The protein below binds the small molecule below.
Small molecule (SMILES): O=C(O)c1cccc([C@H]2CCC[C@@H]2c2nc3cccc(O)c3[nH]2)c1

Binding-site contacts:
Ligand atom O2 contacts residue ASN106 of chain 6.A at 2.6 Å (h-bond).
Ligand atom O2 contacts residue MET74 of chain 6.A at 3.2 Å.
Ligand atom C15 contacts residue MET105 of chain 6.A at 3.8 Å (hydrophobic).
Ligand atom C13 contacts residue LEU73 of chain 6.A at 3.8 Å (hydrophobic).
Ligand atom C contacts residue MET74 of chain 6.A at 3.9 Å (hydrophobic).
Ligand atom C10 contacts residue ASP72 of chain 6.A at 3.7 Å.
Ligand atom C15 contacts residue LEU102 of chain 6.A at 3.4 Å (hydrophobic).
Ligand atom N1 contacts residue MET74 of chain 6.A at 2.9 Å (h-bond).
Ligand atom C14 contacts residue LEU102 of chain 6.A at 3.7 Å (hydrophobic).
Ligand atom C10 contacts residue HIS138 of chain 13.A at 3.7 Å.
Ligand atom O2 contacts residue LEU73 of chain 6.A at 3.7 Å.
Ligand atom C18 contacts residue MET74 of chain 6.A at 3.8 Å (hydrophobic).
Ligand atom C11 contacts residue ASP72 of chain 6.A at 3.9 Å.
Ligand atom C7 contacts residue GLU134 of chain 13.A at 3.8 Å.
Ligand atom C16 contacts residue MET105 of chain 6.A at 3.9 Å (hydrophobic).
Ligand atom C contacts residue ARG88 of chain 6.A at 3.8 Å.
Ligand atom O1 contacts residue ARG88 of chain 6.A at 2.9 Å (salt-bridge).
Ligand atom N1 contacts residue LEU73 of chain 6.A at 3.4 Å.
Ligand atom C3 contacts residue PHE70 of chain 6.A at 3.8 Å (hydrophobic).
Ligand atom C17 contacts residue LEU73 of chain 6.A at 3.8 Å (hydrophobic).
Ligand atom C12 contacts residue GLU134 of chain 13.A at 3.8 Å.
Ligand atom C13 contacts residue GLU134 of chain 13.A at 3.7 Å.
Ligand atom C16 contacts residue ASN106 of chain 6.A at 3.3 Å.
Ligand atom C2 contacts residue MET74 of chain 6.A at 3.7 Å (hydrophobic).
Ligand atom C15 contacts residue VAL135 of chain 13.A at 3.7 Å (hydrophobic).
Ligand atom C17 contacts residue ASN106 of chain 6.A at 3.3 Å.
Ligand atom C18 contacts residue LEU73 of chain 6.A at 3.5 Å (hydrophobic).
Ligand atom C16 contacts residue LEU102 of chain 6.A at 3.7 Å (hydrophobic).
Ligand atom C3 contacts residue GLY9 of chain 6.A at 3.7 Å.
Ligand atom C6 contacts residue MET74 of chain 6.A at 3.6 Å (hydrophobic).
Ligand atom O contacts residue TYR98 of chain 6.A at 3.9 Å.
Ligand atom C2 contacts residue GLY9 of chain 6.A at 3.7 Å.
Ligand atom C9 contacts residue HIS138 of chain 13.A at 3.5 Å.
Ligand atom O2 contacts residue ALA75 of chain 6.A at 3.1 Å (h-bond).
Ligand atom C16 contacts residue LEU109 of chain 6.A at 3.9 Å (hydrophobic).
Ligand atom C4 contacts residue ALA37 of chain 6.A at 3.7 Å (hydrophobic).
Ligand atom C1 contacts residue MET74 of chain 6.A at 3.5 Å (hydrophobic).
Ligand atom C17 contacts residue MET74 of chain 6.A at 3.8 Å (hydrophobic).
Ligand atom C4 contacts residue PHE70 of chain 6.A at 3.7 Å (hydrophobic).
Ligand atom N contacts residue GLU134 of chain 13.A at 2.8 Å (salt-bridge).

Sequence of chain 13.A:
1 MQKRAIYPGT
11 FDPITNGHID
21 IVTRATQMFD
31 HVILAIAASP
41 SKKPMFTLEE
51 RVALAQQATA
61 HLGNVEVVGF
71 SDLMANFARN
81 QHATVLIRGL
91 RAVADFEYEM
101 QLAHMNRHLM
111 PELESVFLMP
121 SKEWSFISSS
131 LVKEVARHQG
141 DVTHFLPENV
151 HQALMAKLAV

Sequence of chain 6.A:
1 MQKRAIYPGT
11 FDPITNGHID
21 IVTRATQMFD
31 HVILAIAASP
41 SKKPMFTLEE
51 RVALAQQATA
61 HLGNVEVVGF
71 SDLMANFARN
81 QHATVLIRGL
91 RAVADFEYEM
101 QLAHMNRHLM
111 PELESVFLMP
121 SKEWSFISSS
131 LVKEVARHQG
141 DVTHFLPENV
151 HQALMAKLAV